Binding-site contacts:
Ligand atom C3 contacts residue ASN603 of chain 1.B at 3.8 Å.
Ligand atom C5 contacts residue ASN603 of chain 1.B at 3.6 Å.
Ligand atom C4 contacts residue ASN603 of chain 1.B at 4.2 Å.
Ligand atom N2 contacts residue ASN603 of chain 1.B at 2.7 Å (h-bond).
Ligand atom C1 contacts residue ASN603 of chain 1.B at 1.4 Å.
Ligand atom C2 contacts residue ASN603 of chain 1.B at 2.5 Å.
Ligand atom C8 contacts residue ASN603 of chain 1.B at 3.5 Å.
Ligand atom C7 contacts residue ASN603 of chain 1.B at 3.0 Å.
Ligand atom O7 contacts residue ASN603 of chain 1.B at 3.4 Å (h-bond).
Ligand atom O5 contacts residue ASN603 of chain 1.B at 2.3 Å (h-bond).

This small molecule binds to this protein.
Small molecule (SMILES): CC(=O)N[C@@H]1[C@@H](O)[C@H](O)[C@@H](CO)O[C@H]1O

Sequence of chain 1.B:
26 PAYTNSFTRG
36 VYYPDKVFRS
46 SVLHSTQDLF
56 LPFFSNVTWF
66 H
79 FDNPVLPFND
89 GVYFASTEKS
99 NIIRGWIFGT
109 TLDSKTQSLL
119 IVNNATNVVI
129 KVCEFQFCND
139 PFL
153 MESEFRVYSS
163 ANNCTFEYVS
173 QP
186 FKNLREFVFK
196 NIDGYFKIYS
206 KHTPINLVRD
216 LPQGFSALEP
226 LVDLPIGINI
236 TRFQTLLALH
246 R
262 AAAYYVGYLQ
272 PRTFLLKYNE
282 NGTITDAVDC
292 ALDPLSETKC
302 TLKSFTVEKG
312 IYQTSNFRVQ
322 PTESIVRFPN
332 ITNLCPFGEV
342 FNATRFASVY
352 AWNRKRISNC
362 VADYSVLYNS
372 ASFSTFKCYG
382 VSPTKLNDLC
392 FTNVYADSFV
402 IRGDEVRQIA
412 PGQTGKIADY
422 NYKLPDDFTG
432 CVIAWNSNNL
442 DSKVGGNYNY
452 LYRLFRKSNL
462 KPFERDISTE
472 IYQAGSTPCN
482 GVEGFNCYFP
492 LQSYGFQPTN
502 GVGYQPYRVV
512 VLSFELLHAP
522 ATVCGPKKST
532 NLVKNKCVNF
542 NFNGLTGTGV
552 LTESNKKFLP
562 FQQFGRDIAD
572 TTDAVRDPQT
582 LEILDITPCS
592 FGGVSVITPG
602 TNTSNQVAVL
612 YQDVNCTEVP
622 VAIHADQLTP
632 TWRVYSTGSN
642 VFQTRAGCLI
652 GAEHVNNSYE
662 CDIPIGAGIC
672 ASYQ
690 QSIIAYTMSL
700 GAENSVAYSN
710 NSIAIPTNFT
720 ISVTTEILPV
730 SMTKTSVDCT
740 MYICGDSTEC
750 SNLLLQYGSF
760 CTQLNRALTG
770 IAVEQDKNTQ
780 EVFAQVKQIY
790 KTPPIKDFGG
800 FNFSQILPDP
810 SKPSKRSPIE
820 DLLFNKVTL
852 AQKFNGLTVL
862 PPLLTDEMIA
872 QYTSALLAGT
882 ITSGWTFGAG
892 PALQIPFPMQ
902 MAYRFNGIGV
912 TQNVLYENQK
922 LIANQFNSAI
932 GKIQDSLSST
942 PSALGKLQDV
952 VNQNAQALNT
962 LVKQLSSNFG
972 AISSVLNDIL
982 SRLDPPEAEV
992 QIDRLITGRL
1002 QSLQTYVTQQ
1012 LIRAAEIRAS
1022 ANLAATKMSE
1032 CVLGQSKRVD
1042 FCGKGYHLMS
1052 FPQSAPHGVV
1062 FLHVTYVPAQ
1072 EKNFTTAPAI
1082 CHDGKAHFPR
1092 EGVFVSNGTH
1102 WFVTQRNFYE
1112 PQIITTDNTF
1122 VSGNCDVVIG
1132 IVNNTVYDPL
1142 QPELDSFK